A protein and the small-molecule ligand that binds it are described below.
Small molecule (SMILES): CC(=O)N[C@@H]1[C@@H](O)[C@H](O)[C@@H](CO)O[C@H]1O

Binding-site contacts:
Ligand atom C3 contacts residue TRP106 of chain 1.E at 3.4 Å (hydrophobic).
Ligand atom N2 contacts residue PRO105 of chain 1.E at 4.3 Å.
Ligand atom C8 contacts residue TRP106 of chain 1.E at 3.8 Å (hydrophobic).
Ligand atom C5 contacts residue TRP106 of chain 1.E at 4.2 Å (hydrophobic).
Ligand atom O5 contacts residue ARG111 of chain 1.E at 4.4 Å.
Ligand atom C7 contacts residue PHE107 of chain 1.E at 4.3 Å (hydrophobic).
Ligand atom C8 contacts residue ILE13 of chain 1.E at 3.9 Å (hydrophobic).
Ligand atom C1 contacts residue ASN112 of chain 1.E at 1.4 Å.
Ligand atom N2 contacts residue ASN112 of chain 1.E at 2.9 Å (h-bond).
Ligand atom C7 contacts residue PRO105 of chain 1.E at 4.2 Å (hydrophobic).
Ligand atom N2 contacts residue TRP106 of chain 1.E at 2.8 Å (h-bond).
Ligand atom C5 contacts residue ARG111 of chain 1.E at 4.4 Å.
Ligand atom C8 contacts residue PHE107 of chain 1.E at 3.7 Å (hydrophobic).
Ligand atom C1 contacts residue TRP106 of chain 1.E at 4.1 Å (hydrophobic).
Ligand atom O4 contacts residue TRP106 of chain 1.E at 3.7 Å.
Ligand atom C4 contacts residue TRP106 of chain 1.E at 4.4 Å (hydrophobic).
Ligand atom O3 contacts residue TRP106 of chain 1.E at 3.8 Å.
Ligand atom O7 contacts residue ASN112 of chain 1.E at 3.7 Å.
Ligand atom O3 contacts residue PRO105 of chain 1.E at 3.5 Å.
Ligand atom C7 contacts residue TRP106 of chain 1.E at 3.7 Å (hydrophobic).
Ligand atom C7 contacts residue ASN112 of chain 1.E at 3.4 Å.
Ligand atom C8 contacts residue ASN112 of chain 1.E at 4.5 Å.
Ligand atom O5 contacts residue ASN112 of chain 1.E at 2.4 Å (h-bond).
Ligand atom C5 contacts residue ASN112 of chain 1.E at 3.7 Å.
Ligand atom C8 contacts residue PRO105 of chain 1.E at 3.5 Å (hydrophobic).
Ligand atom C2 contacts residue ASN112 of chain 1.E at 2.5 Å.
Ligand atom N2 contacts residue PHE107 of chain 1.E at 4.0 Å.
Ligand atom C3 contacts residue ASN112 of chain 1.E at 3.8 Å.
Ligand atom C4 contacts residue ASN112 of chain 1.E at 4.2 Å.
Ligand atom C2 contacts residue TRP106 of chain 1.E at 3.5 Å (hydrophobic).

Sequence of chain 1.E:
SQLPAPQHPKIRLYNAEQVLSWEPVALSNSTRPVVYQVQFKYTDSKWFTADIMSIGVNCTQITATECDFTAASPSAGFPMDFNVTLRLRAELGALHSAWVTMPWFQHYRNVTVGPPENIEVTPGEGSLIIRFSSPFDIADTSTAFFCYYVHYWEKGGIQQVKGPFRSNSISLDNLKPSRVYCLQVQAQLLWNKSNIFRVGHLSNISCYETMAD